The small molecule below binds the protein below.
Small molecule (SMILES): CN1C(=O)N(C)[C@H]2CS[C@@H](CCCCC(=O)O)[C@H]21

Binding-site contacts:
Ligand atom N1 contacts residue LEU14 of chain 1.B at 3.5 Å.
Ligand atom C4 contacts residue TRP110 of chain 1.D at 3.3 Å (hydrophobic).
Ligand atom O3 contacts residue TYR33 of chain 1.B at 2.6 Å (h-bond).
Ligand atom C18 contacts residue ASN12 of chain 1.B at 3.8 Å.
Ligand atom O12 contacts residue SER73 of chain 1.B at 2.7 Å (h-bond).
Ligand atom C5 contacts residue LEU14 of chain 1.B at 3.9 Å (hydrophobic).
Ligand atom C9 contacts residue TRP70 of chain 1.B at 3.7 Å (hydrophobic).
Ligand atom C10 contacts residue PHE72 of chain 1.B at 4.0 Å (hydrophobic).
Ligand atom C3 contacts residue LEU14 of chain 1.B at 3.5 Å (hydrophobic).
Ligand atom O3 contacts residue ASN12 of chain 1.B at 3.4 Å (h-bond).
Ligand atom C10 contacts residue SER73 of chain 1.B at 4.0 Å.
Ligand atom N1 contacts residue TYR33 of chain 1.B at 3.9 Å.
Ligand atom C17 contacts residue SER16 of chain 1.B at 3.3 Å.
Ligand atom C3 contacts residue TYR33 of chain 1.B at 3.5 Å (hydrophobic).
Ligand atom C5 contacts residue TRP97 of chain 1.B at 3.9 Å (hydrophobic).
Ligand atom O3 contacts residue SER16 of chain 1.B at 2.8 Å (h-bond).
Ligand atom C17 contacts residue THR35 of chain 1.B at 3.8 Å.
Ligand atom C17 contacts residue VAL37 of chain 1.B at 3.3 Å (hydrophobic).
Ligand atom C18 contacts residue LEU14 of chain 1.B at 3.9 Å (hydrophobic).
Ligand atom C2 contacts residue TRP110 of chain 1.D at 3.4 Å (hydrophobic).
Ligand atom N2 contacts residue LEU14 of chain 1.B at 3.7 Å.
Ligand atom C18 contacts residue TYR33 of chain 1.B at 3.6 Å (hydrophobic).
Ligand atom C8 contacts residue TRP70 of chain 1.B at 3.6 Å (hydrophobic).
Ligand atom C11 contacts residue SER73 of chain 1.B at 3.7 Å.
Ligand atom O11 contacts residue THR40 of chain 1.B at 3.4 Å (h-bond).
Ligand atom C18 contacts residue PHE79 of chain 1.B at 3.6 Å (hydrophobic).
Ligand atom C5 contacts residue TRP110 of chain 1.D at 3.8 Å (hydrophobic).
Ligand atom C18 contacts residue TRP97 of chain 1.B at 3.5 Å (hydrophobic).
Ligand atom S1 contacts residue TRP70 of chain 1.B at 3.8 Å.
Ligand atom C3 contacts residue SER16 of chain 1.B at 3.8 Å.
Ligand atom O11 contacts residue ALA39 of chain 1.B at 2.9 Å (h-bond).
Ligand atom C10 contacts residue TRP70 of chain 1.B at 3.8 Å (hydrophobic).
Ligand atom O11 contacts residue THR38 of chain 1.B at 3.6 Å.
Ligand atom O12 contacts residue SER75 of chain 1.B at 3.4 Å (h-bond).
Ligand atom C6 contacts residue TRP97 of chain 1.B at 3.5 Å (hydrophobic).
Ligand atom C7 contacts residue TRP70 of chain 1.B at 3.9 Å (hydrophobic).
Ligand atom S1 contacts residue THR77 of chain 1.B at 3.5 Å (h-bond).
Ligand atom C9 contacts residue PHE72 of chain 1.B at 3.7 Å (hydrophobic).
Ligand atom C18 contacts residue ASN118 of chain 1.B at 3.5 Å.
Ligand atom O3 contacts residue LEU14 of chain 1.B at 3.8 Å.

Sequence of chain 1.D:
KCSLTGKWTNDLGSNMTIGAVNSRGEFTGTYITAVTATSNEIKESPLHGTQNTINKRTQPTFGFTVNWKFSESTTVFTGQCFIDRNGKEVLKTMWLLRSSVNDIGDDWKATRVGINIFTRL

Sequence of chain 1.B:
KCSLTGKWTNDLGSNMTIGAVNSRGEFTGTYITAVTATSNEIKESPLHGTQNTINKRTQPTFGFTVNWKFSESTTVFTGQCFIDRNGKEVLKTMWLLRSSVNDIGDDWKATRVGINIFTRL